Binding-site contacts:
Ligand atom C25 contacts residue LEU75 of chain 2.B at 3.5 Å (hydrophobic).
Ligand atom C24 contacts residue LEU75 of chain 2.B at 3.6 Å (hydrophobic).
Ligand atom CL9 contacts residue CYS36 of chain 2.B at 3.5 Å.
Ligand atom O6 contacts residue ARG89 of chain 2.B at 3.7 Å.
Ligand atom CL9 contacts residue LEU38 of chain 2.B at 4.0 Å.
Ligand atom N21 contacts residue GLU135 of chain 2.C at 2.9 Å (salt-bridge).
Ligand atom C24 contacts residue GLY73 of chain 2.B at 2.9 Å.
Ligand atom O20 contacts residue LEU74 of chain 2.B at 3.6 Å.
Ligand atom C25 contacts residue LEU74 of chain 2.B at 3.9 Å (hydrophobic).
Ligand atom C16 contacts residue LEU74 of chain 2.B at 3.9 Å (hydrophobic).
Ligand atom C5 contacts residue LEU103 of chain 2.B at 3.9 Å (hydrophobic).
Ligand atom CL9 contacts residue PRO9 of chain 2.B at 3.5 Å.
Ligand atom C7 contacts residue ARG89 of chain 2.B at 4.0 Å.
Ligand atom O6 contacts residue PRO9 of chain 2.B at 4.0 Å.
Ligand atom C17 contacts residue GLU135 of chain 2.C at 4.0 Å.
Ligand atom O20 contacts residue LEU75 of chain 2.B at 2.8 Å (h-bond).
Ligand atom C19 contacts residue LEU75 of chain 2.B at 4.0 Å (hydrophobic).
Ligand atom C26 contacts residue GLY73 of chain 2.B at 4.0 Å.
Ligand atom O6 contacts residue LEU75 of chain 2.B at 3.5 Å.
Ligand atom C14 contacts residue ASN107 of chain 2.B at 3.6 Å.
Ligand atom C13 contacts residue LEU103 of chain 2.B at 3.6 Å (hydrophobic).
Ligand atom C5 contacts residue LEU75 of chain 2.B at 3.8 Å (hydrophobic).
Ligand atom C25 contacts residue GLY73 of chain 2.B at 2.8 Å.
Ligand atom C19 contacts residue GLU135 of chain 2.C at 3.8 Å.
Ligand atom C17 contacts residue ASN107 of chain 2.B at 4.0 Å.
Ligand atom CL7 contacts residue PHE71 of chain 2.B at 3.6 Å.
Ligand atom C22 contacts residue GLU135 of chain 2.C at 3.4 Å.
Ligand atom C1 contacts residue GLU135 of chain 2.C at 4.0 Å.
Ligand atom N8 contacts residue LEU75 of chain 2.B at 4.0 Å.
Ligand atom C7 contacts residue ASN107 of chain 2.B at 3.4 Å.
Ligand atom C14 contacts residue MET106 of chain 2.B at 3.6 Å (hydrophobic).
Ligand atom C22 contacts residue TYR139 of chain 2.C at 3.6 Å (hydrophobic).
Ligand atom CL9 contacts residue GLY10 of chain 2.B at 4.0 Å.
Ligand atom C15 contacts residue VAL136 of chain 2.C at 3.9 Å (hydrophobic).
Ligand atom N8 contacts residue ASN107 of chain 2.B at 3.4 Å (h-bond).
Ligand atom CL7 contacts residue CYS36 of chain 2.B at 3.2 Å.
Ligand atom C16 contacts residue GLU135 of chain 2.C at 3.5 Å.
Ligand atom C28 contacts residue LEU38 of chain 2.B at 3.9 Å (hydrophobic).
Ligand atom C13 contacts residue ASN107 of chain 2.B at 3.6 Å.
Ligand atom C30 contacts residue LEU38 of chain 2.B at 3.9 Å (hydrophobic).

Sequence of chain 2.C:
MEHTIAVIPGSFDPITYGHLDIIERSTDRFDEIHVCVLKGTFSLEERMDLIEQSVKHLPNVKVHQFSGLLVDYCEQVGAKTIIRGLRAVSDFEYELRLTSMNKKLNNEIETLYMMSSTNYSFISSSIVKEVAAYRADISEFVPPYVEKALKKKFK

The protein below binds the small molecule below.
Small molecule (SMILES): COc1cc(OC)nc([C@@H]2CCCC[C@H]2C(=O)NCc2ccc(Cl)c(Cl)c2)n1

Sequence of chain 2.B:
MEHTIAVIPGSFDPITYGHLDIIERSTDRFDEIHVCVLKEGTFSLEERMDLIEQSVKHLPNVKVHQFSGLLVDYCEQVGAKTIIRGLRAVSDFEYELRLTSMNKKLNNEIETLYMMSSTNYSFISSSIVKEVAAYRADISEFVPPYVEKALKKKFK